Sequence of chain 1.A:
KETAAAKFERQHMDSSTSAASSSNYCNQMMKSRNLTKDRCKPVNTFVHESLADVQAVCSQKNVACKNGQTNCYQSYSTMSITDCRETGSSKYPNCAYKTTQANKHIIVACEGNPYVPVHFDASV

Binding-site contacts:
Ligand atom CAM contacts residue GLN69 of chain 1.A at 4.1 Å.
Ligand atom V1 contacts residue ASN71 of chain 1.A at 3.5 Å.
Ligand atom OA1 contacts residue ALA109 of chain 1.A at 3.2 Å.
Ligand atom CAE contacts residue GLN69 of chain 1.A at 3.2 Å.
Ligand atom OA1 contacts residue ASN71 of chain 1.A at 2.9 Å (h-bond).
Ligand atom OA2 contacts residue GLU111 of chain 1.A at 2.6 Å (salt-bridge).
Ligand atom CAF contacts residue GLN69 of chain 1.A at 3.9 Å.
Ligand atom CAF contacts residue ASN67 of chain 1.A at 3.1 Å.
Ligand atom CAJ contacts residue GLU111 of chain 1.A at 4.0 Å.
Ligand atom V1 contacts residue VAL118 of chain 1.A at 3.8 Å.
Ligand atom CAF contacts residue HIS119 of chain 1.A at 3.9 Å.
Ligand atom CAE contacts residue ASN67 of chain 1.A at 4.2 Å.
Ligand atom CAE contacts residue ALA109 of chain 1.A at 3.6 Å (hydrophobic).
Ligand atom CAE contacts residue ASN71 of chain 1.A at 3.4 Å.
Ligand atom CAD contacts residue ASN67 of chain 1.A at 3.3 Å.
Ligand atom OAA contacts residue GLU111 of chain 1.A at 2.7 Å (salt-bridge).
Ligand atom CAL contacts residue HIS119 of chain 1.A at 3.8 Å.
Ligand atom OAA contacts residue VAL118 of chain 1.A at 3.5 Å.
Ligand atom NAH contacts residue ASN71 of chain 1.A at 3.9 Å.
Ligand atom NAH contacts residue GLN69 of chain 1.A at 3.7 Å.
Ligand atom OA1 contacts residue GLU111 of chain 1.A at 2.9 Å (salt-bridge).
Ligand atom OA1 contacts residue VAL118 of chain 1.A at 2.9 Å.
Ligand atom OA2 contacts residue ASN71 of chain 1.A at 2.9 Å (h-bond).
Ligand atom NAH contacts residue ALA109 of chain 1.A at 3.7 Å.
Ligand atom CAJ contacts residue HIS119 of chain 1.A at 3.9 Å.
Ligand atom CAD contacts residue CYS65 of chain 1.A at 3.7 Å (hydrophobic).
Ligand atom CAD contacts residue GLN69 of chain 1.A at 3.4 Å.
Ligand atom V1 contacts residue GLU111 of chain 1.A at 2.1 Å.
Ligand atom V1 contacts residue GLN69 of chain 1.A at 4.1 Å.
Ligand atom CAK contacts residue HIS119 of chain 1.A at 3.9 Å.
Ligand atom NAH contacts residue GLU111 of chain 1.A at 4.0 Å.
Ligand atom OA2 contacts residue GLN69 of chain 1.A at 2.5 Å (h-bond).
Ligand atom CAM contacts residue HIS119 of chain 1.A at 4.0 Å.
Ligand atom CAD contacts residue ALA109 of chain 1.A at 4.1 Å (hydrophobic).
Ligand atom CAG contacts residue HIS119 of chain 1.A at 3.5 Å.
Ligand atom CAE contacts residue CYS65 of chain 1.A at 4.0 Å (hydrophobic).
Ligand atom OA1 contacts residue CYS110 of chain 1.A at 3.9 Å.
Ligand atom CAL contacts residue ASN67 of chain 1.A at 3.9 Å.
Ligand atom CAI contacts residue HIS119 of chain 1.A at 3.4 Å.
Ligand atom CAD contacts residue ASN71 of chain 1.A at 4.2 Å.

This protein binds this small molecule.
Small molecule (SMILES): O[V]1(O)Oc2cccc3ccc[n+]1c23